The small molecule below binds the protein below.
Small molecule (SMILES): O[C@@H]1[C@@H](O)[C@H](O)OC[C@H]1O

Binding-site contacts:
Ligand atom O1 contacts residue ARG220 of chain 1.A at 2.9 Å (salt-bridge).
Ligand atom C1 contacts residue GLU160 of chain 1.A at 3.4 Å.
Ligand atom C3 contacts residue THR222 of chain 1.A at 4.3 Å.
Ligand atom O5 contacts residue ARG220 of chain 1.A at 4.2 Å.
Ligand atom C4 contacts residue THR222 of chain 1.A at 4.3 Å.
Ligand atom O5 contacts residue ASN233 of chain 1.A at 3.8 Å.
Ligand atom C2 contacts residue THR222 of chain 1.A at 4.2 Å.
Ligand atom C2 contacts residue TYR221 of chain 1.A at 4.2 Å (hydrophobic).
Ligand atom C4 contacts residue GLY228 of chain 1.A at 3.3 Å.
Ligand atom C4 contacts residue ASN159 of chain 1.A at 4.2 Å.
Ligand atom O4 contacts residue GLY223 of chain 1.A at 4.2 Å.
Ligand atom O4 contacts residue ASN159 of chain 1.A at 3.1 Å (h-bond).
Ligand atom O3 contacts residue GLY223 of chain 1.A at 4.3 Å.
Ligand atom C5 contacts residue GLU160 of chain 1.A at 3.7 Å.
Ligand atom C5 contacts residue ASN159 of chain 1.A at 3.8 Å.
Ligand atom O4 contacts residue GLY228 of chain 1.A at 2.5 Å (h-bond).
Ligand atom O5 contacts residue TYR221 of chain 1.A at 4.1 Å.
Ligand atom O3 contacts residue THR222 of chain 1.A at 3.4 Å (h-bond).
Ligand atom C3 contacts residue TYR221 of chain 1.A at 4.2 Å (hydrophobic).
Ligand atom O3 contacts residue TYR221 of chain 1.A at 4.3 Å.
Ligand atom C3 contacts residue ASN159 of chain 1.A at 4.3 Å.
Ligand atom C5 contacts residue ASN233 of chain 1.A at 3.5 Å.
Ligand atom C5 contacts residue GLY228 of chain 1.A at 3.7 Å.
Ligand atom O1 contacts residue TYR217 of chain 1.A at 3.8 Å.
Ligand atom O4 contacts residue TYR221 of chain 1.A at 4.1 Å.
Ligand atom C4 contacts residue TYR221 of chain 1.A at 3.4 Å (hydrophobic).
Ligand atom O4 contacts residue ASN233 of chain 1.A at 4.5 Å.
Ligand atom C1 contacts residue ARG220 of chain 1.A at 4.1 Å.
Ligand atom C2 contacts residue ARG220 of chain 1.A at 4.5 Å.
Ligand atom C4 contacts residue ASN233 of chain 1.A at 3.9 Å.
Ligand atom O5 contacts residue GLU160 of chain 1.A at 3.3 Å.
Ligand atom C5 contacts residue TYR221 of chain 1.A at 4.0 Å (hydrophobic).
Ligand atom O1 contacts residue GLU160 of chain 1.A at 2.8 Å (salt-bridge).

Sequence of chain 1.A:
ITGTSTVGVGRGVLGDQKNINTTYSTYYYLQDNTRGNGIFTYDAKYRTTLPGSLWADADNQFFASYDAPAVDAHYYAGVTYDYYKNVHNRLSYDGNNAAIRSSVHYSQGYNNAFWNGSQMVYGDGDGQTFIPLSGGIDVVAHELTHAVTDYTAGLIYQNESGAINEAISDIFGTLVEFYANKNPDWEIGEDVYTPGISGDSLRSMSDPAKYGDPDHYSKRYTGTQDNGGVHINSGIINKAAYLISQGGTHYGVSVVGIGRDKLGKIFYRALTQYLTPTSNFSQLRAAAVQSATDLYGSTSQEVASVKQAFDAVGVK